The protein below binds the small molecule below.
Small molecule (SMILES): Cc1cc(CCCCCCCOc2ccc(C3=NCCO3)cc2)on1

Sequence of chain 2.C:
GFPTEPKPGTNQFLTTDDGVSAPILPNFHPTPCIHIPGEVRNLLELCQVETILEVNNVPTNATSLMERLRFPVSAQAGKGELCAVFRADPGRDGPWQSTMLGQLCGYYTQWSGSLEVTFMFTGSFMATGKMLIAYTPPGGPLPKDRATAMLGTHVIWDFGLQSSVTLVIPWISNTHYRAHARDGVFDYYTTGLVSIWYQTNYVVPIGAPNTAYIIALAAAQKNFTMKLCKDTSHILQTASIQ

Sequence of chain 3.C:
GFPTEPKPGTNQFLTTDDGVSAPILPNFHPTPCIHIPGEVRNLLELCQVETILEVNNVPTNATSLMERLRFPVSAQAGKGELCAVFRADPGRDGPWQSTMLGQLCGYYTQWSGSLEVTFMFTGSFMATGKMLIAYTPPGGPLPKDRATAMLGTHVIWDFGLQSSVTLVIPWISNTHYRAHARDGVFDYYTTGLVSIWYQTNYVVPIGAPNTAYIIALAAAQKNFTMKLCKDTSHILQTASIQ

Sequence of chain 2.A:
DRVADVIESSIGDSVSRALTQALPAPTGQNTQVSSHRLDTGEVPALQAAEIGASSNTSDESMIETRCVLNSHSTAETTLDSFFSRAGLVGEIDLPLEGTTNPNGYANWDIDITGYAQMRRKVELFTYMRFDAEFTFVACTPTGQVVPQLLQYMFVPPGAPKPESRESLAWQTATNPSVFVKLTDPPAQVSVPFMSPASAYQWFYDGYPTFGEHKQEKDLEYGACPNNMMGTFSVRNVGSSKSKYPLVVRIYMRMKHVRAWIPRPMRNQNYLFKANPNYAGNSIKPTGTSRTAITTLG

Binding-site contacts:
Ligand atom C3 contacts residue PHE155 of chain 2.A at 4.0 Å (hydrophobic).
Ligand atom C6B contacts residue ILE113 of chain 2.A at 4.0 Å (hydrophobic).
Ligand atom C7C contacts residue MET230 of chain 2.A at 4.0 Å (hydrophobic).
Ligand atom O1 contacts residue PHE155 of chain 2.A at 3.5 Å.
Ligand atom C2B contacts residue TYR201 of chain 2.A at 3.4 Å (hydrophobic).
Ligand atom C4 contacts residue VAL190 of chain 2.A at 3.8 Å (hydrophobic).
Ligand atom C5A contacts residue ASN228 of chain 2.A at 4.0 Å.
Ligand atom C5B contacts residue ILE111 of chain 2.A at 4.0 Å (hydrophobic).
Ligand atom C3B contacts residue ASN228 of chain 2.A at 4.0 Å.
Ligand atom C4 contacts residue ILE24 of chain 2.C at 4.0 Å (hydrophobic).
Ligand atom C5 contacts residue PHE233 of chain 2.A at 3.9 Å (hydrophobic).
Ligand atom N2 contacts residue PHE233 of chain 2.A at 3.8 Å.
Ligand atom C3B contacts residue TRP203 of chain 2.A at 3.2 Å (hydrophobic).
Ligand atom O1B contacts residue MET230 of chain 2.A at 4.0 Å.
Ligand atom C6C contacts residue TYR201 of chain 2.A at 4.0 Å (hydrophobic).
Ligand atom C2B contacts residue TRP203 of chain 2.A at 4.1 Å (hydrophobic).
Ligand atom C5C contacts residue ILE111 of chain 2.A at 3.7 Å (hydrophobic).
Ligand atom C4A contacts residue ASP112 of chain 2.A at 3.0 Å.
Ligand atom O1A contacts residue TRP203 of chain 2.A at 3.3 Å.
Ligand atom C5B contacts residue ASP112 of chain 2.A at 3.9 Å.
Ligand atom N2 contacts residue PHE155 of chain 2.A at 3.6 Å.
Ligand atom C5 contacts residue PHE155 of chain 2.A at 3.9 Å (hydrophobic).
Ligand atom C4B contacts residue ASN228 of chain 2.A at 4.0 Å.
Ligand atom C4A contacts residue THR114 of chain 2.A at 3.6 Å.
Ligand atom C4C contacts residue VAL192 of chain 2.A at 3.5 Å (hydrophobic).
Ligand atom C4B contacts residue TRP203 of chain 2.A at 3.6 Å (hydrophobic).
Ligand atom N3A contacts residue ASP112 of chain 2.A at 2.8 Å (salt-bridge).
Ligand atom C5B contacts residue ILE113 of chain 2.A at 3.5 Å (hydrophobic).
Ligand atom C31 contacts residue VAL179 of chain 2.A at 3.5 Å (hydrophobic).
Ligand atom O1A contacts residue ASN228 of chain 2.A at 3.7 Å.
Ligand atom N3A contacts residue ILE113 of chain 2.A at 3.7 Å.
Ligand atom O1B contacts residue TYR201 of chain 2.A at 3.4 Å.
Ligand atom C31 contacts residue PRO177 of chain 2.A at 3.9 Å (hydrophobic).
Ligand atom C5C contacts residue PHE135 of chain 2.A at 3.5 Å (hydrophobic).
Ligand atom C31 contacts residue ILE24 of chain 2.C at 3.6 Å (hydrophobic).
Ligand atom C2A contacts residue TRP203 of chain 2.A at 3.6 Å (hydrophobic).
Ligand atom C4C contacts residue PHE135 of chain 2.A at 3.7 Å (hydrophobic).
Ligand atom C2C contacts residue VAL192 of chain 2.A at 3.7 Å (hydrophobic).
Ligand atom C3C contacts residue PHE135 of chain 2.A at 3.8 Å (hydrophobic).
Ligand atom O1 contacts residue PHE233 of chain 2.A at 3.1 Å.